Sequence of chain 1.E:
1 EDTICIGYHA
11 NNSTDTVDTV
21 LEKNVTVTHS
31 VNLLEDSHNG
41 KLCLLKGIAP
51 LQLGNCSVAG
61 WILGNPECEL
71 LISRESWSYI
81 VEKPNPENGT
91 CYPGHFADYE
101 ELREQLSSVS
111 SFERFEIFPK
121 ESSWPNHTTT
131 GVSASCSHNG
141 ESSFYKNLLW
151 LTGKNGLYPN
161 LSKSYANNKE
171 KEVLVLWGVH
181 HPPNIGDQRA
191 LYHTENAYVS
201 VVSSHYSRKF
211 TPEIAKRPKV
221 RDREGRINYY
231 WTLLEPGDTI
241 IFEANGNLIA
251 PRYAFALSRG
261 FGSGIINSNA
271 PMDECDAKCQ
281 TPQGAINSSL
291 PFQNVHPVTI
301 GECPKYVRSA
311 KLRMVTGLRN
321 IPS

A small-molecule ligand and the protein it binds are described below.
Small molecule (SMILES): CC(=O)N[C@H]1[C@H](O[C@H]2[C@H](O)[C@@H](NC(C)=O)CO[C@@H]2CO)O[C@H](CO)[C@@H](O)[C@@H]1O

Sequence of chain 1.F:
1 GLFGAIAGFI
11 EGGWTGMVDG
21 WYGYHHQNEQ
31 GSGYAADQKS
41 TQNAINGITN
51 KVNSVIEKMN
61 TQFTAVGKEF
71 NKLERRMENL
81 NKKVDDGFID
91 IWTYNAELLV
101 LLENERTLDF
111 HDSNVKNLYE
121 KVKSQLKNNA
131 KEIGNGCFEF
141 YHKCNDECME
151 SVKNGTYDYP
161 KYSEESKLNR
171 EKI

Binding-site contacts:
Ligand atom O7 contacts residue ASN287 of chain 1.E at 3.5 Å (h-bond).
Ligand atom C5 contacts residue SER289 of chain 1.E at 3.0 Å.
Ligand atom C1 contacts residue ASN287 of chain 1.E at 1.4 Å.
Ligand atom C3 contacts residue ASN287 of chain 1.E at 3.8 Å.
Ligand atom O5 contacts residue SER289 of chain 1.E at 2.7 Å (h-bond).
Ligand atom C4 contacts residue ASN287 of chain 1.E at 4.2 Å.
Ligand atom O6 contacts residue LEU290 of chain 1.E at 3.3 Å.
Ligand atom O5 contacts residue ASN287 of chain 1.E at 2.3 Å (h-bond).
Ligand atom O6 contacts residue SER289 of chain 1.E at 3.8 Å.
Ligand atom C7 contacts residue ASN287 of chain 1.E at 3.4 Å.
Ligand atom C8 contacts residue ILE56 of chain 1.F at 4.3 Å (hydrophobic).
Ligand atom C6 contacts residue LEU290 of chain 1.E at 3.7 Å (hydrophobic).
Ligand atom N2 contacts residue ASN287 of chain 1.E at 2.9 Å (h-bond).
Ligand atom C2 contacts residue ASN287 of chain 1.E at 2.4 Å.
Ligand atom C6 contacts residue SER289 of chain 1.E at 3.3 Å.
Ligand atom C1 contacts residue SER289 of chain 1.E at 3.2 Å.
Ligand atom C5 contacts residue ASN287 of chain 1.E at 3.6 Å.